Binding-site contacts:
Ligand atom O contacts residue ARG96 of chain 1.A at 2.8 Å (salt-bridge).
Ligand atom CB contacts residue LEU138 of chain 1.A at 4.1 Å (hydrophobic).
Ligand atom O contacts residue PRO89 of chain 1.A at 3.6 Å.
Ligand atom O contacts residue LEU90 of chain 1.A at 3.5 Å.
Ligand atom CD contacts residue LEU138 of chain 1.A at 4.0 Å (hydrophobic).
Ligand atom N contacts residue TYR220 of chain 1.A at 3.6 Å.
Ligand atom CG contacts residue GLU193 of chain 1.A at 3.5 Å.
Ligand atom OE1 contacts residue GLY141 of chain 1.A at 3.7 Å.
Ligand atom CB contacts residue GLU193 of chain 1.A at 4.0 Å.
Ligand atom CA contacts residue GLU193 of chain 1.A at 3.4 Å.
Ligand atom OE1 contacts residue SER142 of chain 1.A at 3.3 Å (h-bond).
Ligand atom C contacts residue THR91 of chain 1.A at 3.7 Å.
Ligand atom CD contacts residue GLU193 of chain 1.A at 3.9 Å.
Ligand atom CD contacts residue THR143 of chain 1.A at 3.3 Å.
Ligand atom OE2 contacts residue THR143 of chain 1.A at 2.7 Å (h-bond).
Ligand atom CG contacts residue LEU138 of chain 1.A at 3.8 Å (hydrophobic).
Ligand atom OE2 contacts residue GLU193 of chain 1.A at 3.7 Å.
Ligand atom OE1 contacts residue THR143 of chain 1.A at 3.1 Å (h-bond).
Ligand atom CB contacts residue TYR61 of chain 1.A at 3.5 Å (hydrophobic).
Ligand atom C contacts residue ARG96 of chain 1.A at 3.4 Å.
Ligand atom N contacts residue GLU193 of chain 1.A at 2.8 Å (salt-bridge).
Ligand atom OXT contacts residue TYR61 of chain 1.A at 3.4 Å.
Ligand atom CA contacts residue PRO89 of chain 1.A at 4.0 Å (hydrophobic).
Ligand atom N contacts residue TYR61 of chain 1.A at 4.0 Å.
Ligand atom OXT contacts residue SER142 of chain 1.A at 2.9 Å (h-bond).
Ligand atom CA contacts residue SER142 of chain 1.A at 3.3 Å.
Ligand atom O contacts residue SER142 of chain 1.A at 4.0 Å.
Ligand atom N contacts residue THR91 of chain 1.A at 2.9 Å (h-bond).
Ligand atom OXT contacts residue GLY141 of chain 1.A at 3.2 Å.
Ligand atom CA contacts residue THR91 of chain 1.A at 3.4 Å.
Ligand atom C contacts residue TYR61 of chain 1.A at 3.6 Å (hydrophobic).
Ligand atom CA contacts residue TYR61 of chain 1.A at 4.0 Å (hydrophobic).
Ligand atom N contacts residue SER142 of chain 1.A at 4.1 Å.
Ligand atom O contacts residue THR91 of chain 1.A at 2.9 Å (h-bond).
Ligand atom OXT contacts residue ARG96 of chain 1.A at 2.7 Å (salt-bridge).
Ligand atom OE1 contacts residue LEU138 of chain 1.A at 4.2 Å.
Ligand atom C contacts residue PRO89 of chain 1.A at 4.2 Å (hydrophobic).
Ligand atom C contacts residue SER142 of chain 1.A at 3.4 Å.
Ligand atom O contacts residue TYR61 of chain 1.A at 3.5 Å.
Ligand atom N contacts residue PRO89 of chain 1.A at 2.8 Å (h-bond).

Sequence of chain 1.A:
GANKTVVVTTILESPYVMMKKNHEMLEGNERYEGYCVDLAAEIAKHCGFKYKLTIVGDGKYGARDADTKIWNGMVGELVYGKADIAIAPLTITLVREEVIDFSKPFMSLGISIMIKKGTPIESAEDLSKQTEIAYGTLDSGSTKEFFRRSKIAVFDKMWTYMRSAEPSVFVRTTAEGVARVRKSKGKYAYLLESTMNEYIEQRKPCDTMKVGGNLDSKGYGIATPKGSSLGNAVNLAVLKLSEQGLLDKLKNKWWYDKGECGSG

A small-molecule ligand and the protein it binds are described below.
Small molecule (SMILES): N[C@@H](CCC(=O)O)C(=O)O